The small molecule below binds the protein below.
Small molecule (SMILES): Cc1c(CC(CO)CO)[nH]c(=O)[nH]c1=O

Binding-site contacts:
Ligand atom C2 contacts residue TYR127 of chain 1.A at 3.6 Å (hydrophobic).
Ligand atom C4 contacts residue ARG118 of chain 1.A at 3.8 Å.
Ligand atom C5 contacts residue MET83 of chain 1.A at 3.6 Å (hydrophobic).
Ligand atom C12 contacts residue MET83 of chain 1.A at 4.2 Å (hydrophobic).
Ligand atom N1 contacts residue MET83 of chain 1.A at 3.7 Å.
Ligand atom N2 contacts residue MET83 of chain 1.A at 3.8 Å.
Ligand atom C3 contacts residue TYR127 of chain 1.A at 3.7 Å (hydrophobic).
Ligand atom N1 contacts residue TYR127 of chain 1.A at 3.4 Å.
Ligand atom C2 contacts residue GLN80 of chain 1.A at 3.4 Å.
Ligand atom C11 contacts residue TYR127 of chain 1.A at 3.8 Å (hydrophobic).
Ligand atom O4 contacts residue TYR56 of chain 1.A at 3.3 Å (h-bond).
Ligand atom C1 contacts residue TYR127 of chain 1.A at 3.5 Å (hydrophobic).
Ligand atom O3 contacts residue GLU38 of chain 1.A at 2.8 Å (salt-bridge).
Ligand atom O2 contacts residue GLN80 of chain 1.A at 2.8 Å (h-bond).
Ligand atom O3 contacts residue ARG177 of chain 1.A at 3.7 Å.
Ligand atom C1 contacts residue ILE55 of chain 1.A at 3.9 Å (hydrophobic).
Ligand atom O3 contacts residue ARG118 of chain 1.A at 3.4 Å (salt-bridge).
Ligand atom C1 contacts residue GLN80 of chain 1.A at 3.3 Å.
Ligand atom C3 contacts residue MET83 of chain 1.A at 3.5 Å (hydrophobic).
Ligand atom C4 contacts residue MET83 of chain 1.A at 4.1 Å (hydrophobic).
Ligand atom C4 contacts residue TYR127 of chain 1.A at 4.0 Å (hydrophobic).
Ligand atom C1 contacts residue MET83 of chain 1.A at 3.9 Å (hydrophobic).
Ligand atom O3 contacts residue HIS13 of chain 1.A at 3.9 Å.
Ligand atom N2 contacts residue TYR127 of chain 1.A at 3.5 Å.
Ligand atom O4 contacts residue HIS13 of chain 1.A at 3.5 Å.
Ligand atom C14 contacts residue HIS13 of chain 1.A at 3.9 Å.
Ligand atom O1 contacts residue GLN80 of chain 1.A at 3.2 Å (h-bond).
Ligand atom C13 contacts residue ARG177 of chain 1.A at 3.9 Å.
Ligand atom N2 contacts residue GLN80 of chain 1.A at 2.6 Å (h-bond).
Ligand atom C13 contacts residue GLU38 of chain 1.A at 3.1 Å.
Ligand atom O1 contacts residue TYR127 of chain 1.A at 3.9 Å.
Ligand atom C13 contacts residue TRP43 of chain 1.A at 3.5 Å (hydrophobic).
Ligand atom O2 contacts residue MET83 of chain 1.A at 3.5 Å.
Ligand atom C2 contacts residue MET83 of chain 1.A at 3.6 Å (hydrophobic).
Ligand atom O2 contacts residue TYR127 of chain 1.A at 3.8 Å.
Ligand atom C5 contacts residue TYR127 of chain 1.A at 3.7 Å (hydrophobic).
Ligand atom C4 contacts residue TYR87 of chain 1.A at 3.9 Å (hydrophobic).
Ligand atom O2 contacts residue ALA123 of chain 1.A at 3.4 Å.
Ligand atom O2 contacts residue ALA122 of chain 1.A at 4.0 Å.
Ligand atom O1 contacts residue ILE55 of chain 1.A at 3.2 Å.

Sequence of chain 1.A:
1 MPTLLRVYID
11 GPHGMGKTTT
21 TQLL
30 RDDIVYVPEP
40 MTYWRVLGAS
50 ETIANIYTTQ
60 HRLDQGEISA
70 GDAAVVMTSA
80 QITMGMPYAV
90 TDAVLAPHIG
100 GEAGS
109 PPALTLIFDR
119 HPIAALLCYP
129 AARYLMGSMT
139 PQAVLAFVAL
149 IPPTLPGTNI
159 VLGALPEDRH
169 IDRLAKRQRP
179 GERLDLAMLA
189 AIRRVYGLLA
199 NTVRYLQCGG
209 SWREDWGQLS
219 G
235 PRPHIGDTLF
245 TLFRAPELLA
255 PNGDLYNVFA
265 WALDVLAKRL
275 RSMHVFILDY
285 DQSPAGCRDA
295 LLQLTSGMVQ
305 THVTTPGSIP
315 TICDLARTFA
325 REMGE